Sequence of chain 1.A:
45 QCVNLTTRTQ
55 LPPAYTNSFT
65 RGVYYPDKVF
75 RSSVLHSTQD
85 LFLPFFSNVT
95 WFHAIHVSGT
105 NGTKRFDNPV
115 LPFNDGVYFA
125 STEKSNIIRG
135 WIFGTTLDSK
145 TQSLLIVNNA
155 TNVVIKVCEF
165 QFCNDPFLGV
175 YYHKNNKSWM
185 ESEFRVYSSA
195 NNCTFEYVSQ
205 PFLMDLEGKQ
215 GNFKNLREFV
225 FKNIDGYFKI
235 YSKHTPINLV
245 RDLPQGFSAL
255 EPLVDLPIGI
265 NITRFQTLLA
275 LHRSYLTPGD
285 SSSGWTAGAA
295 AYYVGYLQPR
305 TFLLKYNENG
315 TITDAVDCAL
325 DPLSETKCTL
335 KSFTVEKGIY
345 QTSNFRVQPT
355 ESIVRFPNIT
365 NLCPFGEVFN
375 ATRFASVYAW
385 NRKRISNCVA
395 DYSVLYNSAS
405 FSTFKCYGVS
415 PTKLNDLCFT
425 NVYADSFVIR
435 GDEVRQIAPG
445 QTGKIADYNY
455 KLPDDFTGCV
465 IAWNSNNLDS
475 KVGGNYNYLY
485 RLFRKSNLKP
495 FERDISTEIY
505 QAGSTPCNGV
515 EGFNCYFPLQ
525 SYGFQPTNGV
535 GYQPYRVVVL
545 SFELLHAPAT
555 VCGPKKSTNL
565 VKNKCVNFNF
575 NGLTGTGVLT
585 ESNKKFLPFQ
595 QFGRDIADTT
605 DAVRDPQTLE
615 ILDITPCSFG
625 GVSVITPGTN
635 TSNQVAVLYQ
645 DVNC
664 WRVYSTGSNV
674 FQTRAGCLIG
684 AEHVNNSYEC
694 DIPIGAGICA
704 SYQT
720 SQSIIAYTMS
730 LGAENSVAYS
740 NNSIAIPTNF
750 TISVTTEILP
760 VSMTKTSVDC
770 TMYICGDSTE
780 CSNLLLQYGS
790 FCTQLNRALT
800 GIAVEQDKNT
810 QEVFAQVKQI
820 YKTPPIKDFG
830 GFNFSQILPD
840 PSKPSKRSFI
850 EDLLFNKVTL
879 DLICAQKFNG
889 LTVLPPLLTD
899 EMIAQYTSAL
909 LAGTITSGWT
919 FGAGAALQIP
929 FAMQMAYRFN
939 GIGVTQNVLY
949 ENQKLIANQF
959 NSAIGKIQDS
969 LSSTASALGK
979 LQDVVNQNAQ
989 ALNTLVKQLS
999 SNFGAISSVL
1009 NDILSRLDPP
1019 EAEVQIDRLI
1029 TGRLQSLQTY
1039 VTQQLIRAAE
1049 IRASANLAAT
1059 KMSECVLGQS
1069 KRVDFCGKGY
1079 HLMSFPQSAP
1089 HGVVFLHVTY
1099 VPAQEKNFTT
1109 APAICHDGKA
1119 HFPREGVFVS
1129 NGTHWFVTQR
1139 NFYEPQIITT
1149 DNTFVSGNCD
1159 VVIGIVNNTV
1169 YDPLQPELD

A small-molecule ligand and the protein it binds are described below.
Small molecule (SMILES): CC(=O)N[C@H]1[C@H](O[C@H]2[C@H](O)[C@@H](NC(C)=O)CO[C@@H]2CO)O[C@H](CO)[C@@H](O)[C@@H]1O

Binding-site contacts:
Ligand atom O7 contacts residue ASN1165 of chain 1.A at 3.2 Å (h-bond).
Ligand atom N2 contacts residue ASN1165 of chain 1.A at 2.4 Å (h-bond).
Ligand atom O5 contacts residue ASN1165 of chain 1.A at 2.3 Å (h-bond).
Ligand atom C4 contacts residue ASN1165 of chain 1.A at 4.2 Å.
Ligand atom C8 contacts residue ASN1165 of chain 1.A at 4.0 Å.
Ligand atom C2 contacts residue ASN1165 of chain 1.A at 2.5 Å.
Ligand atom C1 contacts residue ASN1165 of chain 1.A at 1.4 Å.
Ligand atom C3 contacts residue ASN1165 of chain 1.A at 3.8 Å.
Ligand atom C5 contacts residue ASN1165 of chain 1.A at 3.6 Å.
Ligand atom C7 contacts residue ASN1165 of chain 1.A at 3.0 Å.